The protein below binds the small molecule below.
Small molecule (SMILES): NCCCCCCCCCCCC(=O)O

Sequence of chain 41.A:
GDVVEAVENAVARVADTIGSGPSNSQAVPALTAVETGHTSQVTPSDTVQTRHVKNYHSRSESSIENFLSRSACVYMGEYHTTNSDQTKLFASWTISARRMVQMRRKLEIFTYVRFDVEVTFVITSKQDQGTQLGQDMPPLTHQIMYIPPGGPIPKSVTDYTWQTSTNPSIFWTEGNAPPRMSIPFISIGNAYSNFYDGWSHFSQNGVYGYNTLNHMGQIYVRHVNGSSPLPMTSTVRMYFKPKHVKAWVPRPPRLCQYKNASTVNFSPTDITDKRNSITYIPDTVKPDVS

Binding-site contacts:
Ligand atom C9 contacts residue PHE240 of chain 41.A at 4.1 Å (hydrophobic).
Ligand atom C1 contacts residue VAL119 of chain 41.A at 4.2 Å (hydrophobic).
Ligand atom C6 contacts residue TYR192 of chain 41.A at 4.4 Å (hydrophobic).
Ligand atom N contacts residue TYR146 of chain 41.A at 4.1 Å.
Ligand atom C10 contacts residue MET216 of chain 41.A at 3.6 Å (hydrophobic).
Ligand atom C contacts residue TYR192 of chain 41.A at 4.2 Å (hydrophobic).
Ligand atom C5 contacts residue ILE95 of chain 41.A at 3.8 Å (hydrophobic).
Ligand atom N contacts residue MET181 of chain 41.A at 3.9 Å.
Ligand atom OXT contacts residue ASN194 of chain 41.A at 4.3 Å.
Ligand atom C7 contacts residue VAL117 of chain 41.A at 4.3 Å (hydrophobic).
Ligand atom O contacts residue ASN194 of chain 41.A at 3.0 Å (h-bond).
Ligand atom OXT contacts residue TYR210 of chain 41.A at 3.0 Å (h-bond).
Ligand atom C10 contacts residue TYR192 of chain 41.A at 4.3 Å (hydrophobic).
Ligand atom C2 contacts residue ILE95 of chain 41.A at 3.8 Å (hydrophobic).
Ligand atom C7 contacts residue PHE240 of chain 41.A at 3.9 Å (hydrophobic).
Ligand atom C6 contacts residue ILE95 of chain 41.A at 4.1 Å (hydrophobic).
Ligand atom O contacts residue TYR192 of chain 41.A at 3.9 Å.
Ligand atom C4 contacts residue ILE183 of chain 41.A at 4.2 Å (hydrophobic).
Ligand atom C5 contacts residue PHE240 of chain 41.A at 4.1 Å (hydrophobic).
Ligand atom C1 contacts residue ILE183 of chain 41.A at 4.2 Å (hydrophobic).
Ligand atom C contacts residue TYR210 of chain 41.A at 4.1 Å (hydrophobic).
Ligand atom C2 contacts residue ILE183 of chain 41.A at 4.2 Å (hydrophobic).
Ligand atom C8 contacts residue TYR192 of chain 41.A at 3.6 Å (hydrophobic).
Ligand atom C contacts residue ASN194 of chain 41.A at 4.0 Å.
Ligand atom C4 contacts residue ILE95 of chain 41.A at 4.0 Å (hydrophobic).
Ligand atom N contacts residue ILE219 of chain 41.A at 4.0 Å.
Ligand atom OXT contacts residue MET216 of chain 41.A at 4.2 Å.
Ligand atom C5 contacts residue ILE183 of chain 41.A at 4.4 Å (hydrophobic).
Ligand atom C7 contacts residue ILE95 of chain 41.A at 4.3 Å (hydrophobic).
Ligand atom C9 contacts residue PHE115 of chain 41.A at 4.1 Å (hydrophobic).
Ligand atom C3 contacts residue ILE183 of chain 41.A at 3.7 Å (hydrophobic).
Ligand atom CA2 contacts residue PHE115 of chain 41.A at 4.3 Å (hydrophobic).
Ligand atom C3 contacts residue ILE95 of chain 41.A at 4.2 Å (hydrophobic).
Ligand atom C7 contacts residue TYR192 of chain 41.A at 4.4 Å (hydrophobic).
Ligand atom C1 contacts residue ILE219 of chain 41.A at 4.1 Å (hydrophobic).
Ligand atom C8 contacts residue MET216 of chain 41.A at 3.9 Å (hydrophobic).
Ligand atom O contacts residue VAL113 of chain 41.A at 4.0 Å.
Ligand atom O contacts residue LEU107 of chain 41.A at 4.4 Å.
Ligand atom C2 contacts residue TYR146 of chain 41.A at 3.9 Å (hydrophobic).
Ligand atom C9 contacts residue TYR192 of chain 41.A at 4.1 Å (hydrophobic).